A small-molecule ligand and the protein it binds are described below.
Small molecule (SMILES): N[C@@H](Cc1ccccc1)C(=O)O

Sequence of chain 1.A:
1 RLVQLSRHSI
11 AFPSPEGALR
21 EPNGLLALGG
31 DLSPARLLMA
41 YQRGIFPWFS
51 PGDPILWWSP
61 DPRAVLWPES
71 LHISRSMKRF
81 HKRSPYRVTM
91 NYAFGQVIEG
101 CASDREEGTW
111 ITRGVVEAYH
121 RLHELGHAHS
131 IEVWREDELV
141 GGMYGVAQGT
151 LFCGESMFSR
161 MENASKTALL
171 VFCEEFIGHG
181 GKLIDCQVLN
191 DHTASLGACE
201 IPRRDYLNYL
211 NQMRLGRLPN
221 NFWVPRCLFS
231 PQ

Binding-site contacts:
Ligand atom CG contacts residue GLY154 of chain 1.A at 3.9 Å.
Ligand atom N contacts residue GLY154 of chain 1.A at 3.6 Å.
Ligand atom CD2 contacts residue ILE184 of chain 1.A at 4.5 Å (hydrophobic).
Ligand atom CB contacts residue ASP185 of chain 1.A at 4.5 Å.
Ligand atom CA contacts residue GLU155 of chain 1.A at 3.8 Å.
Ligand atom CB contacts residue GLN187 of chain 1.A at 4.1 Å.
Ligand atom N contacts residue GLU155 of chain 1.A at 3.6 Å.
Ligand atom CE1 contacts residue MET157 of chain 1.A at 3.0 Å (hydrophobic).
Ligand atom O contacts residue THR193 of chain 1.A at 4.3 Å.
Ligand atom CG contacts residue MET157 of chain 1.A at 3.5 Å (hydrophobic).
Ligand atom OXT contacts residue MET157 of chain 1.A at 4.2 Å.
Ligand atom CD2 contacts residue CYS186 of chain 1.A at 4.0 Å (hydrophobic).
Ligand atom CA contacts residue GLN187 of chain 1.A at 3.5 Å.
Ligand atom OXT contacts residue SER156 of chain 1.A at 3.8 Å.
Ligand atom CD1 contacts residue GLY154 of chain 1.A at 3.8 Å.
Ligand atom CD2 contacts residue GLY154 of chain 1.A at 4.2 Å.
Ligand atom CD1 contacts residue GLU155 of chain 1.A at 4.0 Å.
Ligand atom OXT contacts residue GLU155 of chain 1.A at 4.3 Å.
Ligand atom CZ contacts residue SER156 of chain 1.A at 4.4 Å.
Ligand atom CE2 contacts residue LEU169 of chain 1.A at 4.0 Å (hydrophobic).
Ligand atom CA contacts residue SER156 of chain 1.A at 4.3 Å.
Ligand atom N contacts residue CYS186 of chain 1.A at 3.3 Å (h-bond).
Ligand atom CA contacts residue CYS186 of chain 1.A at 4.0 Å (hydrophobic).
Ligand atom CB contacts residue GLY154 of chain 1.A at 3.5 Å.
Ligand atom CE2 contacts residue MET157 of chain 1.A at 2.9 Å (hydrophobic).
Ligand atom O contacts residue ASN190 of chain 1.A at 3.0 Å (h-bond).
Ligand atom CE1 contacts residue MET143 of chain 1.A at 3.9 Å (hydrophobic).
Ligand atom CE1 contacts residue SER156 of chain 1.A at 3.2 Å.
Ligand atom CD2 contacts residue MET157 of chain 1.A at 3.2 Å (hydrophobic).
Ligand atom CE2 contacts residue ILE184 of chain 1.A at 4.5 Å (hydrophobic).
Ligand atom CE1 contacts residue GLY154 of chain 1.A at 4.2 Å.
Ligand atom CD1 contacts residue MET157 of chain 1.A at 3.4 Å (hydrophobic).
Ligand atom CA contacts residue GLY154 of chain 1.A at 3.8 Å.
Ligand atom CB contacts residue CYS186 of chain 1.A at 3.8 Å (hydrophobic).
Ligand atom CZ contacts residue LEU169 of chain 1.A at 4.3 Å (hydrophobic).
Ligand atom CD1 contacts residue SER156 of chain 1.A at 3.5 Å.
Ligand atom N contacts residue GLN187 of chain 1.A at 2.2 Å (h-bond).
Ligand atom CZ contacts residue MET157 of chain 1.A at 2.8 Å (hydrophobic).
Ligand atom CZ contacts residue MET143 of chain 1.A at 3.6 Å (hydrophobic).
Ligand atom C contacts residue ASN190 of chain 1.A at 4.1 Å.